Sequence of chain 1.A:
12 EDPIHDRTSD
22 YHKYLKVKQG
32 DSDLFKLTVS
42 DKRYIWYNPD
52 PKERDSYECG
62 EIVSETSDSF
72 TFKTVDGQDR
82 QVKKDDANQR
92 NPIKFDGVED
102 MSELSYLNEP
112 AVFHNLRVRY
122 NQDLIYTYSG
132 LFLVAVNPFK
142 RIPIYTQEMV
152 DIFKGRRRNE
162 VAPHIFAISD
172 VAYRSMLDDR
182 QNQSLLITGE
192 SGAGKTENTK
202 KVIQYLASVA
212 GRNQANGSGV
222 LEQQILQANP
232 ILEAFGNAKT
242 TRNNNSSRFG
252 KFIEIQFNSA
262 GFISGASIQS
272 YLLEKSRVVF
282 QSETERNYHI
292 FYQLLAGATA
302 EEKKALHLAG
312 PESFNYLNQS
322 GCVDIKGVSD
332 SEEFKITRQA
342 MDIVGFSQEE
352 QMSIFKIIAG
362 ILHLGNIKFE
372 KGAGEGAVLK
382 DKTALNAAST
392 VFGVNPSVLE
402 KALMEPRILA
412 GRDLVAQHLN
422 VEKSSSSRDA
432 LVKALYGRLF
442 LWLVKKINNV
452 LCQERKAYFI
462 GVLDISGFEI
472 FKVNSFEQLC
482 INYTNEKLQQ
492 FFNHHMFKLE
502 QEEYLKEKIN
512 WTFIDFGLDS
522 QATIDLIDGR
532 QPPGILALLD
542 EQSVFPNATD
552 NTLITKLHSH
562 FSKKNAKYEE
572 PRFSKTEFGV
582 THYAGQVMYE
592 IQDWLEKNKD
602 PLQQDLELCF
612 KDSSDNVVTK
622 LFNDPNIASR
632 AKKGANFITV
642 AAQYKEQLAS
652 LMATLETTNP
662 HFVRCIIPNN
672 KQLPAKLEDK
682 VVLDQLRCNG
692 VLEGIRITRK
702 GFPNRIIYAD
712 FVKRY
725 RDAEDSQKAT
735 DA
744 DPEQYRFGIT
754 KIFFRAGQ

Binding-site contacts:
Ligand atom O2B contacts residue GLY195 of chain 1.A at 3.1 Å (h-bond).
Ligand atom O3G contacts residue ASN244 of chain 1.A at 3.2 Å (h-bond).
Ligand atom O3A contacts residue ASN244 of chain 1.A at 3.4 Å (h-bond).
Ligand atom O1B contacts residue THR197 of chain 1.A at 2.6 Å (h-bond).
Ligand atom O3B contacts residue ASN244 of chain 1.A at 3.4 Å (h-bond).
Ligand atom C2 contacts residue LYS141 of chain 1.A at 3.2 Å.
Ligand atom N9 contacts residue ASN138 of chain 1.A at 3.2 Å (h-bond).
Ligand atom O3B contacts residue MG1 of chain 1.C at 2.7 Å.
Ligand atom PB contacts residue LYS196 of chain 1.A at 3.5 Å.
Ligand atom C5' contacts residue ASN244 of chain 1.A at 3.4 Å.
Ligand atom O4' contacts residue ASN138 of chain 1.A at 3.0 Å (h-bond).
Ligand atom O1A contacts residue THR197 of chain 1.A at 3.0 Å (h-bond).
Ligand atom O3G contacts residue SER192 of chain 1.A at 2.6 Å (h-bond).
Ligand atom VG contacts residue MG1 of chain 1.C at 3.3 Å.
Ligand atom O2B contacts residue ALA194 of chain 1.A at 3.3 Å (h-bond).
Ligand atom O3B contacts residue GLY193 of chain 1.A at 3.5 Å (h-bond).
Ligand atom O1G contacts residue LYS196 of chain 1.A at 2.9 Å (salt-bridge).
Ligand atom C1' contacts residue ASN138 of chain 1.A at 3.6 Å.
Ligand atom O3B contacts residue LYS196 of chain 1.A at 3.6 Å.
Ligand atom O1B contacts residue MG1 of chain 1.C at 2.2 Å.
Ligand atom O3G contacts residue SER247 of chain 1.A at 2.8 Å (h-bond).
Ligand atom C8 contacts residue ASN138 of chain 1.A at 3.1 Å.
Ligand atom O2G contacts residue MG1 of chain 1.C at 2.5 Å.
Ligand atom O3A contacts residue GLY195 of chain 1.A at 3.3 Å (h-bond).
Ligand atom O3A contacts residue GLY193 of chain 1.A at 3.5 Å.
Ligand atom O4' contacts residue PHE140 of chain 1.A at 3.4 Å.
Ligand atom O1A contacts residue GLU198 of chain 1.A at 2.8 Å (salt-bridge).
Ligand atom O2G contacts residue SER248 of chain 1.A at 2.5 Å (h-bond).
Ligand atom O2B contacts residue LYS196 of chain 1.A at 2.5 Å (salt-bridge).
Ligand atom O1B contacts residue LYS196 of chain 1.A at 3.4 Å (salt-bridge).
Ligand atom O3G contacts residue GLY193 of chain 1.A at 3.5 Å (h-bond).
Ligand atom O1G contacts residue GLY468 of chain 1.A at 2.7 Å (h-bond).
Ligand atom O2G contacts residue SER247 of chain 1.A at 3.6 Å.
Ligand atom O1G contacts residue SER192 of chain 1.A at 3.4 Å.
Ligand atom O2A contacts residue ASN244 of chain 1.A at 3.2 Å (h-bond).
Ligand atom O1A contacts residue GLY195 of chain 1.A at 3.2 Å.
Ligand atom O1A contacts residue LYS196 of chain 1.A at 3.5 Å (salt-bridge).
Ligand atom N6 contacts residue TYR146 of chain 1.A at 3.2 Å (h-bond).
Ligand atom N7 contacts residue ASN138 of chain 1.A at 3.6 Å (h-bond).
Ligand atom PB contacts residue MG1 of chain 1.C at 3.2 Å.

A protein and the small-molecule ligand that binds it are described below.
Small molecule (SMILES): Nc1ncnc2c1ncn2[C@@H]1O[C@H](CO[P](=O)(O)O[P](=O)(O)O[V](=O)(O)O)[C@@H](O)[C@H]1O